The protein below binds the small molecule below.
Small molecule (SMILES): Nc1ncnc2c1ncn2[C@@H]1O[C@H](CO[P](=O)(O)O[P](=O)(O)NP(=O)(O)O)[C@@H](O)[C@H]1O

Sequence of chain 1.F:
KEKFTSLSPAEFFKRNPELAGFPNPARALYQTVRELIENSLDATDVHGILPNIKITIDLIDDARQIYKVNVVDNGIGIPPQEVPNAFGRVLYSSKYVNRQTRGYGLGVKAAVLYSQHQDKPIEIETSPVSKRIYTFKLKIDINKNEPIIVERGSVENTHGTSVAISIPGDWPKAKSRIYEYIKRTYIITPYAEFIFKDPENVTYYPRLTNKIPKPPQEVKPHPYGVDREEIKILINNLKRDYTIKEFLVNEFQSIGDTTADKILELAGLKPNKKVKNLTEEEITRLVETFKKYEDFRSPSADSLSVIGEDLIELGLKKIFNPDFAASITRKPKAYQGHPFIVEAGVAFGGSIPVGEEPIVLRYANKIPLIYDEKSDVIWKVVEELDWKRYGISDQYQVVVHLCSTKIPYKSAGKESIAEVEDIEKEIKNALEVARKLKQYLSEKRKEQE

Sequence of chain 1.E:
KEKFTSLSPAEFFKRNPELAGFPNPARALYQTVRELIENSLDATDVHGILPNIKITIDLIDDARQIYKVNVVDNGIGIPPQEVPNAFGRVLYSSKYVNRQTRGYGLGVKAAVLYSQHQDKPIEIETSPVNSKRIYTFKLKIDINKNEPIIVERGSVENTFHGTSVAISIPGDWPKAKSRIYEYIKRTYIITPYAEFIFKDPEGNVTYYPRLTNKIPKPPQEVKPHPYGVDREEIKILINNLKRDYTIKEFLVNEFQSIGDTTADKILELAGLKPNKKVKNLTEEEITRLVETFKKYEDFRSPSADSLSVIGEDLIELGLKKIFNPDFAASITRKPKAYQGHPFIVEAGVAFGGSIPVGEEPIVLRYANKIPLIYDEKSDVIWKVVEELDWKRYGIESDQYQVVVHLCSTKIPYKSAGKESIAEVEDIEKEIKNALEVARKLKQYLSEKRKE

Binding-site contacts:
Ligand atom O1G contacts residue TYR110 of chain 1.E at 3.4 Å.
Ligand atom O2G contacts residue MG1 of chain 1.P at 2.0 Å.
Ligand atom N1 contacts residue ALA48 of chain 1.E at 3.2 Å.
Ligand atom N6 contacts residue ASP78 of chain 1.E at 2.9 Å (salt-bridge).
Ligand atom O3' contacts residue SER99 of chain 1.E at 3.3 Å (h-bond).
Ligand atom O3A contacts residue MG1 of chain 1.P at 3.3 Å.
Ligand atom O2A contacts residue LYS115 of chain 1.E at 2.9 Å (salt-bridge).
Ligand atom N7 contacts residue ASN44 of chain 1.E at 3.3 Å.
Ligand atom O1A contacts residue ASN44 of chain 1.E at 3.0 Å (h-bond).
Ligand atom O3G contacts residue TYR110 of chain 1.E at 3.0 Å (h-bond).
Ligand atom C4 contacts residue ILE83 of chain 1.E at 3.4 Å (hydrophobic).
Ligand atom PG contacts residue LYS429 of chain 1.E at 3.4 Å.
Ligand atom O2' contacts residue SER99 of chain 1.E at 2.6 Å (h-bond).
Ligand atom O3' contacts residue LYS100 of chain 1.E at 3.3 Å.
Ligand atom O2' contacts residue PHE9 of chain 1.F at 3.2 Å.
Ligand atom O1A contacts residue VAL114 of chain 1.E at 3.3 Å (h-bond).
Ligand atom O1B contacts residue LYS100 of chain 1.E at 2.8 Å (salt-bridge).
Ligand atom N3B contacts residue GLY111 of chain 1.E at 3.0 Å (h-bond).
Ligand atom O1B contacts residue MG1 of chain 1.P at 2.1 Å.
Ligand atom O3A contacts residue GLY111 of chain 1.E at 3.3 Å.
Ligand atom N3B contacts residue TYR110 of chain 1.E at 3.1 Å (h-bond).
Ligand atom O2B contacts residue LYS100 of chain 1.E at 3.4 Å.
Ligand atom O3G contacts residue LYS429 of chain 1.E at 2.5 Å (salt-bridge).
Ligand atom O1A contacts residue MG1 of chain 1.P at 2.0 Å.
Ligand atom PA contacts residue MG1 of chain 1.P at 3.1 Å.
Ligand atom C5' contacts residue ALA91 of chain 1.E at 3.5 Å (hydrophobic).
Ligand atom O2G contacts residue LYS429 of chain 1.E at 3.2 Å (salt-bridge).
Ligand atom O1G contacts residue GLY113 of chain 1.E at 2.7 Å (h-bond).
Ligand atom N3 contacts residue ILE83 of chain 1.E at 3.4 Å.
Ligand atom O1B contacts residue ASN44 of chain 1.E at 3.0 Å (h-bond).
Ligand atom PB contacts residue MG1 of chain 1.P at 3.1 Å.
Ligand atom O2A contacts residue VAL114 of chain 1.E at 3.2 Å.
Ligand atom O1G contacts residue GLY111 of chain 1.E at 3.1 Å (h-bond).
Ligand atom O2B contacts residue SER98 of chain 1.E at 2.8 Å (h-bond).
Ligand atom O3G contacts residue MSE109 of chain 1.E at 2.8 Å (h-bond).
Ligand atom C2 contacts residue ALA48 of chain 1.E at 3.3 Å (hydrophobic).
Ligand atom N3B contacts residue MSE109 of chain 1.E at 3.1 Å (h-bond).
Ligand atom O1G contacts residue LEU112 of chain 1.E at 2.6 Å (h-bond).
Ligand atom PG contacts residue TYR110 of chain 1.E at 3.4 Å.
Ligand atom PG contacts residue MG1 of chain 1.P at 3.3 Å.